Sequence of chain 26.E:
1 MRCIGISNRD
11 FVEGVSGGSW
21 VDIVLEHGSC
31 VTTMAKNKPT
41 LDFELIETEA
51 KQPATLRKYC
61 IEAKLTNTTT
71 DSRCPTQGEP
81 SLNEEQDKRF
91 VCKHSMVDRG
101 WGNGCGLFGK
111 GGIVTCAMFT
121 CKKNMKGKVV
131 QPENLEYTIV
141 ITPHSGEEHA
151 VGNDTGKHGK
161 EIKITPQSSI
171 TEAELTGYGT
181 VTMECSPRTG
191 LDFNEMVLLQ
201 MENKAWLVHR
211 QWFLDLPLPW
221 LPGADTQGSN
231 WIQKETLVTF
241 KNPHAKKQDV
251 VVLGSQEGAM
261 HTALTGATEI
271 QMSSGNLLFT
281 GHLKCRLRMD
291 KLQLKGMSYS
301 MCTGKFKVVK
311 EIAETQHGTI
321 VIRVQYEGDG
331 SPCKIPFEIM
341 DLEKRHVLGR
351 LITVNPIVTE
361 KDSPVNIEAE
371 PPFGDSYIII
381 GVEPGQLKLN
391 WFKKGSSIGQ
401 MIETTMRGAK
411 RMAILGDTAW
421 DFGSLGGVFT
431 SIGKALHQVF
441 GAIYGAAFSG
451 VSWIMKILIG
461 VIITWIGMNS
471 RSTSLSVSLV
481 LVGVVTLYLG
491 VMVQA

Sequence of chain 26.C:
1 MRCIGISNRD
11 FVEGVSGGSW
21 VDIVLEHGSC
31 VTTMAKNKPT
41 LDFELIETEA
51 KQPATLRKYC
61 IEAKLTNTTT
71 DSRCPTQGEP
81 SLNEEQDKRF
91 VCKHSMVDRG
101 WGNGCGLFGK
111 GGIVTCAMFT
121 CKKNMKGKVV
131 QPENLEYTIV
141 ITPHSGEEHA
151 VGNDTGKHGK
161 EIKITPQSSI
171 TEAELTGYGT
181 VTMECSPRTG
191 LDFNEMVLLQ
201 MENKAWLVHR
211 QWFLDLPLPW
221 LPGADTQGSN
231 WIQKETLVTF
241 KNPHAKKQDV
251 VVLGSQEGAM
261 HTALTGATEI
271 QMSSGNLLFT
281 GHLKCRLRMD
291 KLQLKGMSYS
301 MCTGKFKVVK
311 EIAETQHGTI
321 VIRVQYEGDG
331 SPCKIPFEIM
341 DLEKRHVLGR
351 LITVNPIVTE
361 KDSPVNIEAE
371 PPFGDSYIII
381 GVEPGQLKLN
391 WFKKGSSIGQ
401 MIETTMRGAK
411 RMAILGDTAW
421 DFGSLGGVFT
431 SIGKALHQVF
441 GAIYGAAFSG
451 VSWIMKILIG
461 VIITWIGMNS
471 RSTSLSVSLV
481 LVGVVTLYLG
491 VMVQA

Binding-site contacts:
Ligand atom C6 contacts residue HIS158 of chain 26.C at 3.9 Å.
Ligand atom C8 contacts residue TRP101 of chain 26.E at 4.4 Å (hydrophobic).
Ligand atom O3 contacts residue HIS149 of chain 26.C at 4.2 Å.
Ligand atom C8 contacts residue HIS149 of chain 26.C at 3.5 Å.
Ligand atom O6 contacts residue HIS149 of chain 26.C at 3.6 Å.
Ligand atom C3 contacts residue ASN153 of chain 26.C at 3.9 Å.
Ligand atom C2 contacts residue HIS149 of chain 26.C at 3.6 Å.
Ligand atom C3 contacts residue HIS149 of chain 26.C at 4.3 Å.
Ligand atom O5 contacts residue HIS158 of chain 26.C at 3.2 Å.
Ligand atom O5 contacts residue GLY156 of chain 26.C at 3.9 Å.
Ligand atom O5 contacts residue ASN153 of chain 26.C at 2.2 Å (h-bond).
Ligand atom C8 contacts residue ALA150 of chain 26.C at 4.5 Å (hydrophobic).
Ligand atom C1 contacts residue THR155 of chain 26.C at 3.7 Å.
Ligand atom C6 contacts residue HIS149 of chain 26.C at 4.1 Å.
Ligand atom C4 contacts residue HIS149 of chain 26.C at 3.7 Å.
Ligand atom O5 contacts residue HIS149 of chain 26.C at 3.8 Å.
Ligand atom C5 contacts residue ASN153 of chain 26.C at 3.6 Å.
Ligand atom C8 contacts residue ASN153 of chain 26.C at 3.9 Å.
Ligand atom O7 contacts residue GLY102 of chain 26.E at 3.0 Å (h-bond).
Ligand atom C7 contacts residue TRP101 of chain 26.E at 4.3 Å (hydrophobic).
Ligand atom C1 contacts residue HIS158 of chain 26.C at 4.1 Å.
Ligand atom C5 contacts residue HIS149 of chain 26.C at 3.6 Å.
Ligand atom O7 contacts residue ASN103 of chain 26.E at 4.5 Å.
Ligand atom C1 contacts residue HIS149 of chain 26.C at 3.7 Å.
Ligand atom C7 contacts residue ASN153 of chain 26.C at 3.6 Å.
Ligand atom O6 contacts residue HIS158 of chain 26.C at 3.4 Å.
Ligand atom N2 contacts residue ASN153 of chain 26.C at 3.2 Å (h-bond).
Ligand atom O7 contacts residue TRP101 of chain 26.E at 3.4 Å (h-bond).
Ligand atom O5 contacts residue THR155 of chain 26.C at 3.8 Å.
Ligand atom C4 contacts residue ASN153 of chain 26.C at 4.2 Å.
Ligand atom C5 contacts residue GLY156 of chain 26.C at 4.0 Å.
Ligand atom C5 contacts residue HIS158 of chain 26.C at 4.2 Å.
Ligand atom O7 contacts residue ASN153 of chain 26.C at 4.0 Å.
Ligand atom C6 contacts residue GLY156 of chain 26.C at 3.8 Å.
Ligand atom C2 contacts residue ASN153 of chain 26.C at 2.6 Å.
Ligand atom C7 contacts residue GLY102 of chain 26.E at 4.0 Å.
Ligand atom C1 contacts residue ASN153 of chain 26.C at 1.4 Å.

The small molecule below binds the protein below.
Small molecule (SMILES): CC(=O)N[C@H]1[C@H](O[C@H]2[C@H](O)[C@@H](NC(C)=O)CO[C@@H]2CO)O[C@H](CO)[C@@H](O)[C@@H]1O